A small-molecule ligand and the protein it binds are described below.
Small molecule (SMILES): CC(=O)N[C@H]1[C@H](O[C@H]2[C@H](O)[C@@H](NC(C)=O)CO[C@@H]2CO)O[C@H](CO)[C@@H](O[C@@H]2O[C@H](CO)[C@@H](O)[C@H](O)[C@@H]2O)[C@@H]1O

Binding-site contacts:
Ligand atom C1 contacts residue PHE58 of chain 1.C at 4.0 Å (hydrophobic).
Ligand atom C5 contacts residue ASN60 of chain 1.C at 3.8 Å.
Ligand atom C7 contacts residue ASN60 of chain 1.C at 3.0 Å.
Ligand atom C8 contacts residue ASP97 of chain 1.C at 3.5 Å.
Ligand atom C3 contacts residue ASN60 of chain 1.C at 3.9 Å.
Ligand atom N2 contacts residue ASN60 of chain 1.C at 2.7 Å (h-bond).
Ligand atom C2 contacts residue ASN60 of chain 1.C at 2.6 Å.
Ligand atom C8 contacts residue HIS56 of chain 1.C at 3.8 Å.
Ligand atom O7 contacts residue PHE58 of chain 1.C at 3.5 Å.
Ligand atom C8 contacts residue ASN60 of chain 1.C at 3.5 Å.
Ligand atom C8 contacts residue PHE58 of chain 1.C at 3.8 Å (hydrophobic).
Ligand atom C7 contacts residue PHE58 of chain 1.C at 4.2 Å (hydrophobic).
Ligand atom C1 contacts residue ASN60 of chain 1.C at 1.5 Å.
Ligand atom C3 contacts residue PHE58 of chain 1.C at 4.2 Å (hydrophobic).
Ligand atom C4 contacts residue PHE58 of chain 1.C at 4.5 Å (hydrophobic).
Ligand atom O3 contacts residue PHE58 of chain 1.C at 4.4 Å.
Ligand atom O5 contacts residue ASN60 of chain 1.C at 2.4 Å (h-bond).
Ligand atom C2 contacts residue PHE58 of chain 1.C at 4.2 Å (hydrophobic).
Ligand atom O5 contacts residue ASP63 of chain 1.C at 4.1 Å.
Ligand atom O7 contacts residue ASP97 of chain 1.C at 4.4 Å.
Ligand atom C4 contacts residue ASN60 of chain 1.C at 4.3 Å.
Ligand atom O7 contacts residue ASN60 of chain 1.C at 3.7 Å.
Ligand atom N2 contacts residue PHE58 of chain 1.C at 3.6 Å.

Sequence of chain 1.C:
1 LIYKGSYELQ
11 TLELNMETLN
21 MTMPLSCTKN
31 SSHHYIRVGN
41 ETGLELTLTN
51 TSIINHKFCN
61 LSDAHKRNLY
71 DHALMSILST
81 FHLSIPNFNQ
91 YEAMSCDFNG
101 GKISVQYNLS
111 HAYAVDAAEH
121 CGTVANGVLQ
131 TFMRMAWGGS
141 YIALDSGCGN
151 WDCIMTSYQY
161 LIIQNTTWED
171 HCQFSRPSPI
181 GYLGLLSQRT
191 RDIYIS